The small molecule below binds the protein below.
Small molecule (SMILES): Cc1cc(CCCCCCCOc2ccc(C3=N[C@@H](C)CO3)cc2Cl)on1

Sequence of chain 2.C:
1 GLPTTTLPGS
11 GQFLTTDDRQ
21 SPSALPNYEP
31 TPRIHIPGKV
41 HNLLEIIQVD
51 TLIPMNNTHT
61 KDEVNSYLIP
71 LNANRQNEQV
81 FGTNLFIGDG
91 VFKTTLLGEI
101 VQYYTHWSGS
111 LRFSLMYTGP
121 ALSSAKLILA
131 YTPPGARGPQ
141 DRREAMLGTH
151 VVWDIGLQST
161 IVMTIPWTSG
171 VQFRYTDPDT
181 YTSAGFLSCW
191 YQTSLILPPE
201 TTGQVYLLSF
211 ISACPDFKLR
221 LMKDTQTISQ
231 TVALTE

Sequence of chain 1.C:
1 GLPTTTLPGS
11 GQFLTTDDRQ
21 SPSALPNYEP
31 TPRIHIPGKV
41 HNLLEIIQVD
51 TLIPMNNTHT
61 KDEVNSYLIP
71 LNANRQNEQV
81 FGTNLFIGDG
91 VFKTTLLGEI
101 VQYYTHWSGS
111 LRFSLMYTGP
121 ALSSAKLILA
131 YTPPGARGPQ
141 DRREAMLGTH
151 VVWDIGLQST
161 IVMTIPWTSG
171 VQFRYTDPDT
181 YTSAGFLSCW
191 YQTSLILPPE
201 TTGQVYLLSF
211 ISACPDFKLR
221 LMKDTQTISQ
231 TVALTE

Sequence of chain 1.A:
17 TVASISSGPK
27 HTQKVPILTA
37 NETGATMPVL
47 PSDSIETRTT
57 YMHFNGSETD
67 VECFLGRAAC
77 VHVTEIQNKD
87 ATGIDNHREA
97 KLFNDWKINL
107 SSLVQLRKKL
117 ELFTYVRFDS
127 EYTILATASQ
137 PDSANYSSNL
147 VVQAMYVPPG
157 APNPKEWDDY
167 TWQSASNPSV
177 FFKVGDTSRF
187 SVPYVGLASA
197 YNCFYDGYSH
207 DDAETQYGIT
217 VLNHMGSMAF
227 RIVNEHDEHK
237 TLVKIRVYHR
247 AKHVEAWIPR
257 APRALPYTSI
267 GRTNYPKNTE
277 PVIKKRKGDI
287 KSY

Binding-site contacts:
Ligand atom O1 contacts residue VAL188 of chain 1.A at 3.8 Å.
Ligand atom C31 contacts residue PRO174 of chain 1.A at 3.3 Å (hydrophobic).
Ligand atom C6C contacts residue VAL191 of chain 1.A at 3.3 Å (hydrophobic).
Ligand atom C31 contacts residue VAL176 of chain 1.A at 3.3 Å (hydrophobic).
Ligand atom C4C contacts residue TYR152 of chain 1.A at 3.9 Å (hydrophobic).
Ligand atom C5A contacts residue VAL122 of chain 1.A at 3.9 Å (hydrophobic).
Ligand atom N3A contacts residue ASN219 of chain 1.A at 3.4 Å (h-bond).
Ligand atom C4A contacts residue ASN198 of chain 1.A at 3.9 Å.
Ligand atom C3C contacts residue TYR128 of chain 1.A at 3.6 Å (hydrophobic).
Ligand atom CL1 contacts residue ASN105 of chain 1.A at 3.3 Å.
Ligand atom N2 contacts residue ALA24 of chain 1.C at 3.1 Å.
Ligand atom C5 contacts residue TYR152 of chain 1.A at 3.6 Å (hydrophobic).
Ligand atom CM1 contacts residue CYS199 of chain 1.A at 3.8 Å (hydrophobic).
Ligand atom C31 contacts residue SER175 of chain 1.A at 3.5 Å.
Ligand atom O1 contacts residue ALA24 of chain 1.C at 3.4 Å.
Ligand atom O1 contacts residue PHE186 of chain 1.A at 3.8 Å.
Ligand atom C5 contacts residue PHE186 of chain 1.A at 3.7 Å (hydrophobic).
Ligand atom C5C contacts residue TYR128 of chain 1.A at 3.7 Å (hydrophobic).
Ligand atom C4 contacts residue PHE186 of chain 1.A at 3.7 Å (hydrophobic).
Ligand atom C5A contacts residue CYS199 of chain 1.A at 3.9 Å (hydrophobic).
Ligand atom CL1 contacts residue MET221 of chain 1.A at 3.8 Å.
Ligand atom C7C contacts residue TYR128 of chain 1.A at 3.5 Å (hydrophobic).
Ligand atom C3C contacts residue VAL188 of chain 1.A at 3.3 Å (hydrophobic).
Ligand atom O1 contacts residue TYR152 of chain 1.A at 3.9 Å.
Ligand atom C2C contacts residue VAL188 of chain 1.A at 2.8 Å (hydrophobic).
Ligand atom C5C contacts residue ILE104 of chain 1.A at 4.0 Å (hydrophobic).
Ligand atom C3 contacts residue PRO174 of chain 1.A at 3.7 Å (hydrophobic).
Ligand atom C2B contacts residue TYR197 of chain 1.A at 3.3 Å (hydrophobic).
Ligand atom C3 contacts residue PHE186 of chain 1.A at 3.9 Å (hydrophobic).
Ligand atom C4 contacts residue TYR152 of chain 1.A at 3.7 Å (hydrophobic).
Ligand atom C31 contacts residue ALA150 of chain 1.A at 3.5 Å (hydrophobic).
Ligand atom C4B contacts residue LEU106 of chain 1.A at 3.7 Å (hydrophobic).
Ligand atom CL1 contacts residue ILE104 of chain 1.A at 3.6 Å.
Ligand atom N2 contacts residue PHE186 of chain 1.A at 4.0 Å.
Ligand atom N2 contacts residue PRO174 of chain 1.A at 3.7 Å.
Ligand atom O1A contacts residue VAL122 of chain 1.A at 4.0 Å.
Ligand atom C1C contacts residue TYR152 of chain 1.A at 3.9 Å (hydrophobic).
Ligand atom C3B contacts residue LEU106 of chain 1.A at 3.8 Å (hydrophobic).
Ligand atom C3B contacts residue TYR197 of chain 1.A at 3.3 Å (hydrophobic).
Ligand atom O1B contacts residue MET221 of chain 1.A at 3.8 Å.